This protein binds this small molecule.
Small molecule (SMILES): CC(=O)N[C@@H]1[C@@H](O)[C@H](O)[C@@H](CO)O[C@H]1O

Sequence of chain 1.A:
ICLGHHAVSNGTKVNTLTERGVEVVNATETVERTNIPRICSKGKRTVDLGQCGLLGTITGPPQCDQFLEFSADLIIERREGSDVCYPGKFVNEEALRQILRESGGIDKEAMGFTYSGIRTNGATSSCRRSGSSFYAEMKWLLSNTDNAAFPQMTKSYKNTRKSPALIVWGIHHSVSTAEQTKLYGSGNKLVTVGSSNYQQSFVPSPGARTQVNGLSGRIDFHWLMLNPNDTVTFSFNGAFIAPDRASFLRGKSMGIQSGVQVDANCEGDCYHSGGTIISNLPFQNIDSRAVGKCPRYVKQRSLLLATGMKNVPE

Binding-site contacts:
Ligand atom C7 contacts residue ASN231 of chain 1.A at 3.2 Å.
Ligand atom C3 contacts residue ASN231 of chain 1.A at 3.8 Å.
Ligand atom N2 contacts residue ASN231 of chain 1.A at 2.9 Å (h-bond).
Ligand atom O5 contacts residue ASN231 of chain 1.A at 2.4 Å (h-bond).
Ligand atom C1 contacts residue ASN231 of chain 1.A at 1.4 Å.
Ligand atom C2 contacts residue ASN231 of chain 1.A at 2.5 Å.
Ligand atom C8 contacts residue ASN231 of chain 1.A at 4.4 Å.
Ligand atom C5 contacts residue ASN231 of chain 1.A at 3.7 Å.
Ligand atom O7 contacts residue ASN231 of chain 1.A at 3.1 Å (h-bond).
Ligand atom C4 contacts residue ASN231 of chain 1.A at 4.2 Å.